Sequence of chain 5.E:
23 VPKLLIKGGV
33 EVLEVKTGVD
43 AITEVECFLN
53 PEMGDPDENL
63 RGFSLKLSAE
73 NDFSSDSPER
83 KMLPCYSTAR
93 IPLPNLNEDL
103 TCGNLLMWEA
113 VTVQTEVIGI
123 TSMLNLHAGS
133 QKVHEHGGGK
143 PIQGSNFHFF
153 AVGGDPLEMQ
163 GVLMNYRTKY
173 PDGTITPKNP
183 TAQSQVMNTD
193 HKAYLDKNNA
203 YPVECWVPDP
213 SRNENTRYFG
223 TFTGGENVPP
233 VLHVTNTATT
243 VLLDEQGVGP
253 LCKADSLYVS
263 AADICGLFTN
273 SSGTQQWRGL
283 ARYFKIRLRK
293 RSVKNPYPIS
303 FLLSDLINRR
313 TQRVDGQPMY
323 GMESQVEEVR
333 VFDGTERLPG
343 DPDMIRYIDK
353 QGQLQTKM

Sequence of chain 5.C:
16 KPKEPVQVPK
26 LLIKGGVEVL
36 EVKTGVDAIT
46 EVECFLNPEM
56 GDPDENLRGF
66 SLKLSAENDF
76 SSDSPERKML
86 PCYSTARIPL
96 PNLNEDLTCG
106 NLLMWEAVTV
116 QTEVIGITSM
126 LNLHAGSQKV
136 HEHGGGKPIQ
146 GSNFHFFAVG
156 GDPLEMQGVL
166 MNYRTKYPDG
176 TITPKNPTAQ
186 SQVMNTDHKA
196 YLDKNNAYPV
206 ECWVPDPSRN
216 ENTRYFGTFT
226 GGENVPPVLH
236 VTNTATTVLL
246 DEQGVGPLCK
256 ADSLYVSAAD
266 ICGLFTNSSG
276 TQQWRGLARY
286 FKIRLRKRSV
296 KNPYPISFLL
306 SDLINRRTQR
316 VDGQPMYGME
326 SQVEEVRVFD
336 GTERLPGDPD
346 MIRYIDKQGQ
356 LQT

Sequence of chain 5.D:
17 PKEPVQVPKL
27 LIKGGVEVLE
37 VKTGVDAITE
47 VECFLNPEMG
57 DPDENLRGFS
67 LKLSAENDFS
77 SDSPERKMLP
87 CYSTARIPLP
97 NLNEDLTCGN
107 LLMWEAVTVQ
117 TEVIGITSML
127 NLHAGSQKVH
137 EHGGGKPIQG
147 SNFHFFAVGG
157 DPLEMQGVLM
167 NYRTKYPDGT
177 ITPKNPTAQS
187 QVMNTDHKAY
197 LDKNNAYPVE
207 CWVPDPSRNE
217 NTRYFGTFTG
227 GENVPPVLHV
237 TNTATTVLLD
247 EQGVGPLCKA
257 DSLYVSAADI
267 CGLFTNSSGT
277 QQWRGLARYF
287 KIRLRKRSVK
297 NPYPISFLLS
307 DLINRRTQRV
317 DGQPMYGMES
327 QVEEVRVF

The small molecule below binds the protein below.
Small molecule (SMILES): CC(=O)N[C@H]1[C@H]([C@H](O)[C@H](O)CO)O[C@@](O[C@H](CO)[C@@H](O)[C@@H]2O[C@@H](C(=O)O)C[C@H](O)[C@H]2NC(C)=O)(C(=O)O)C[C@@H]1O

Binding-site contacts:
Ligand atom O1A contacts residue THR276 of chain 5.D at 2.6 Å (h-bond).
Ligand atom C5 contacts residue LYS68 of chain 5.D at 3.7 Å.
Ligand atom O1B contacts residue THR276 of chain 5.D at 3.5 Å (h-bond).
Ligand atom C11 contacts residue PHE65 of chain 5.D at 3.8 Å (hydrophobic).
Ligand atom N5 contacts residue GLN278 of chain 5.D at 3.9 Å.
Ligand atom O8 contacts residue THR276 of chain 5.D at 3.8 Å.
Ligand atom O8 contacts residue GLN278 of chain 5.D at 3.5 Å (h-bond).
Ligand atom C8 contacts residue GLN278 of chain 5.D at 3.7 Å.
Ligand atom O7 contacts residue LEU62 of chain 5.D at 3.5 Å.
Ligand atom C6 contacts residue ASN272 of chain 5.D at 3.7 Å.
Ligand atom C11 contacts residue THR276 of chain 5.D at 3.4 Å.
Ligand atom N5 contacts residue ASN272 of chain 5.D at 3.3 Å (h-bond).
Ligand atom C11 contacts residue LYS68 of chain 5.D at 3.7 Å.
Ligand atom C9 contacts residue LYS68 of chain 5.D at 3.8 Å.
Ligand atom C1 contacts residue THR276 of chain 5.D at 3.4 Å.
Ligand atom C11 contacts residue PHE75 of chain 5.E at 1.8 Å (hydrophobic).
Ligand atom C9 contacts residue GLN278 of chain 5.D at 3.2 Å.
Ligand atom C7 contacts residue GLN278 of chain 5.D at 3.8 Å.
Ligand atom O9 contacts residue LEU67 of chain 5.D at 3.2 Å.
Ligand atom C10 contacts residue LEU62 of chain 5.D at 3.5 Å (hydrophobic).
Ligand atom C11 contacts residue GLN278 of chain 5.D at 3.5 Å.
Ligand atom O10 contacts residue PHE75 of chain 5.E at 2.6 Å.
Ligand atom O8 contacts residue ASN272 of chain 5.D at 3.4 Å (h-bond).
Ligand atom C11 contacts residue ASN272 of chain 5.D at 3.6 Å.
Ligand atom O1A contacts residue SER274 of chain 5.D at 3.8 Å.
Ligand atom O1B contacts residue LYS68 of chain 5.D at 3.6 Å.
Ligand atom O1A contacts residue ASN272 of chain 5.D at 3.6 Å (h-bond).
Ligand atom O10 contacts residue LEU62 of chain 5.D at 3.1 Å.
Ligand atom C11 contacts residue HIS138 of chain 5.C at 3.3 Å.
Ligand atom C10 contacts residue LYS68 of chain 5.D at 3.8 Å.
Ligand atom O9 contacts residue LYS68 of chain 5.D at 2.8 Å (salt-bridge).
Ligand atom N5 contacts residue PHE75 of chain 5.E at 3.8 Å.
Ligand atom C6 contacts residue LYS68 of chain 5.D at 3.8 Å.
Ligand atom C11 contacts residue LEU62 of chain 5.D at 3.9 Å (hydrophobic).
Ligand atom N5 contacts residue LYS68 of chain 5.D at 2.9 Å (salt-bridge).
Ligand atom O1B contacts residue SER274 of chain 5.D at 2.4 Å (h-bond).
Ligand atom C11 contacts residue PHE270 of chain 5.D at 3.9 Å (hydrophobic).
Ligand atom C10 contacts residue PHE75 of chain 5.E at 2.7 Å (hydrophobic).
Ligand atom C1 contacts residue SER274 of chain 5.D at 3.4 Å.
Ligand atom O8 contacts residue LYS68 of chain 5.D at 3.5 Å.